Sequence of chain 1.C:
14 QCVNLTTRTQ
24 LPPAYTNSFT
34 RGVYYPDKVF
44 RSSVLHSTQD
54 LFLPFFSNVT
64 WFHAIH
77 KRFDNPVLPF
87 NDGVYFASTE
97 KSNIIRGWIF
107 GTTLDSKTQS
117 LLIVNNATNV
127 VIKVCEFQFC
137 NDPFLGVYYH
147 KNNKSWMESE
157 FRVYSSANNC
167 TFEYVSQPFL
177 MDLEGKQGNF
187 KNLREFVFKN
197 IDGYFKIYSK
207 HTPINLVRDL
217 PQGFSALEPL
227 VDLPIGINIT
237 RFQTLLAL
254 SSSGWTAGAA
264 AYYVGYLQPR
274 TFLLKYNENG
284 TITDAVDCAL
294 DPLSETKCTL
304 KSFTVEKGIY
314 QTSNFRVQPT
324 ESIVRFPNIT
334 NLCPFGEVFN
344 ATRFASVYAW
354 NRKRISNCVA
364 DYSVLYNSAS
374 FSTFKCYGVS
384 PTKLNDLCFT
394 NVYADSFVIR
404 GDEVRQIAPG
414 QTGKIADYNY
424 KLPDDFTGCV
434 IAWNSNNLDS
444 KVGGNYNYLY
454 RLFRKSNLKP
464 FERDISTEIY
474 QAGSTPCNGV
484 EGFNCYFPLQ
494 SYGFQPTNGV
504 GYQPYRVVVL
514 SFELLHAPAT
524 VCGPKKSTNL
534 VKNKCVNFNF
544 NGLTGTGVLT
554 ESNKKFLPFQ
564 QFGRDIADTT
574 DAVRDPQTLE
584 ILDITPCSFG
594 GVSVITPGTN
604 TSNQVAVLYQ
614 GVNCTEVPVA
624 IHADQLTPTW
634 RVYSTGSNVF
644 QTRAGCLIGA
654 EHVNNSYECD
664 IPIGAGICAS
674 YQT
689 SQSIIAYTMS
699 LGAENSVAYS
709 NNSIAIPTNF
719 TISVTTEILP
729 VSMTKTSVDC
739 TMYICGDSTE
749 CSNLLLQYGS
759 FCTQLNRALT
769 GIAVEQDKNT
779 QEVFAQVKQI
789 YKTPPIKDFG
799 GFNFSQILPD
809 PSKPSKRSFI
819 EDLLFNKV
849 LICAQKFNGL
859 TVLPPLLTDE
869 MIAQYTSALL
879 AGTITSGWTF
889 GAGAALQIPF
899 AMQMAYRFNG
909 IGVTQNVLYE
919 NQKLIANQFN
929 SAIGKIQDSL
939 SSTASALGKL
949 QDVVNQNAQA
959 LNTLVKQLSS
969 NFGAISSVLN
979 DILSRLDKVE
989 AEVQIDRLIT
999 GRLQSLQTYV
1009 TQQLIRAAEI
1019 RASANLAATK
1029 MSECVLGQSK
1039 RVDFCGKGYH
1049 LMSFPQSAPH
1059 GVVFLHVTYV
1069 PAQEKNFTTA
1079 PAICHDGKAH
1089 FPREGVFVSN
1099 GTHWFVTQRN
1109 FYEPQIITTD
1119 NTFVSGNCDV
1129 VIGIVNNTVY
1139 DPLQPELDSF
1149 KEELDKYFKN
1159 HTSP

Binding-site contacts:
Ligand atom C4 contacts residue ASN1158 of chain 1.A at 4.2 Å.
Ligand atom O5 contacts residue ASN1158 of chain 1.A at 2.2 Å (h-bond).
Ligand atom C3 contacts residue ASN1158 of chain 1.A at 3.9 Å.
Ligand atom C8 contacts residue ASN1158 of chain 1.A at 4.5 Å.
Ligand atom O7 contacts residue ASN1158 of chain 1.A at 2.8 Å (h-bond).
Ligand atom N2 contacts residue ASN1158 of chain 1.A at 3.1 Å (h-bond).
Ligand atom O6 contacts residue LYS1157 of chain 1.C at 4.4 Å.
Ligand atom C5 contacts residue ASN1158 of chain 1.A at 3.5 Å.
Ligand atom C7 contacts residue ASN1158 of chain 1.A at 3.2 Å.
Ligand atom C1 contacts residue ASN1158 of chain 1.A at 1.4 Å.
Ligand atom C2 contacts residue ASN1158 of chain 1.A at 2.6 Å.

Sequence of chain 1.A:
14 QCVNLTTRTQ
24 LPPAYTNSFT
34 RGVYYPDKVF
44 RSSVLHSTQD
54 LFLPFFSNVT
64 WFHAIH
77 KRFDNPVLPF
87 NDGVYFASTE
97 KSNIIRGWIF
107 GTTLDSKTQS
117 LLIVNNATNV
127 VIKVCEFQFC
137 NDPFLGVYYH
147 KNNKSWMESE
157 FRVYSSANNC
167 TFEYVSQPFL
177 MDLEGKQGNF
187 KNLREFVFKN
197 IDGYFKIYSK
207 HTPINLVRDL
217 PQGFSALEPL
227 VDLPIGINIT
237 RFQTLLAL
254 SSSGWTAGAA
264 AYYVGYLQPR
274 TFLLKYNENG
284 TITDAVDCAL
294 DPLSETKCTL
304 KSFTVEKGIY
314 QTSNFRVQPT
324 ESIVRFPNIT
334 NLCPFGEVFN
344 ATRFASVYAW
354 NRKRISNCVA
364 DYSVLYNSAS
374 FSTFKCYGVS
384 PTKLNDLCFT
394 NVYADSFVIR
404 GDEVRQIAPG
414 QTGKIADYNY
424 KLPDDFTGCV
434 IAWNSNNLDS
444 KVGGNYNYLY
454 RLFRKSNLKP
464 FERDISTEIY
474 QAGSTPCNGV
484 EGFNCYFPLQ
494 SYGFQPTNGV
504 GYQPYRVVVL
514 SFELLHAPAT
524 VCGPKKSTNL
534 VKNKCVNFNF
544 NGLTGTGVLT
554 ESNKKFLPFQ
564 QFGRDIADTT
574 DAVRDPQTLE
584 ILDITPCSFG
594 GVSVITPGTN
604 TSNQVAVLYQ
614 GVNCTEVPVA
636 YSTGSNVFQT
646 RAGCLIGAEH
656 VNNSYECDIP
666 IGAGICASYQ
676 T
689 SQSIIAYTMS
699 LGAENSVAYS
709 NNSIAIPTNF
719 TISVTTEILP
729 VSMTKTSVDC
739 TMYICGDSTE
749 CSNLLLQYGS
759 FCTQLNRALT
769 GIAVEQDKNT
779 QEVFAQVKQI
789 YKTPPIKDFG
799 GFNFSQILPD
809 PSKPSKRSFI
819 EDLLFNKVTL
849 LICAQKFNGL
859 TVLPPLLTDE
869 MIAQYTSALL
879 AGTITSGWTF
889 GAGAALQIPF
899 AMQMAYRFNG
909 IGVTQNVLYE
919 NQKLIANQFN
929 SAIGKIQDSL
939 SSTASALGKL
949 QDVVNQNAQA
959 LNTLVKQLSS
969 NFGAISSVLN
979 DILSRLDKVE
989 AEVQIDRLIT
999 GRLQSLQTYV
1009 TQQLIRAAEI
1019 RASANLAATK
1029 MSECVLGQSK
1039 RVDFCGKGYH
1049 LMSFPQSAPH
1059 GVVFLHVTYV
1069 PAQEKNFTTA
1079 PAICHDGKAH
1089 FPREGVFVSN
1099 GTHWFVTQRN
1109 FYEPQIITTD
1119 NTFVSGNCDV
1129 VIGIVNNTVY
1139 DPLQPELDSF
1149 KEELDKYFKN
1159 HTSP

This small molecule binds to this protein.
Small molecule (SMILES): CC(=O)N[C@@H]1[C@@H](O)[C@H](O)[C@@H](CO)O[C@H]1O